Sequence of chain 1.D:
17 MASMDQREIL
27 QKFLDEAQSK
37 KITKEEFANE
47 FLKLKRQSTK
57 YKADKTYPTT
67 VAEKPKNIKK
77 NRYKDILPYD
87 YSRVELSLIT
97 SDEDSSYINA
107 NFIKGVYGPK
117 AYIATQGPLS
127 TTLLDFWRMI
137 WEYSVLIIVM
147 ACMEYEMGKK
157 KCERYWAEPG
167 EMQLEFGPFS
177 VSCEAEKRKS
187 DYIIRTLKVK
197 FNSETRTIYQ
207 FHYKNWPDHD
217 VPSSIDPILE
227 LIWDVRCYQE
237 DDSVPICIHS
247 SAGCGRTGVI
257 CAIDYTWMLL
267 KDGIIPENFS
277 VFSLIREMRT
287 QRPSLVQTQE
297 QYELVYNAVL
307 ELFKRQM

A small-molecule ligand and the protein it binds are described below.
Small molecule (SMILES): CC(C)C[C@H](NC(=O)[C@H](CC(=O)O)NC(=O)[C@H](CC(=O)O)NC(=O)[C@H](Cc1ccc(OP(=O)(O)O)cc1)NC(=O)[C@H](CCC(=O)O)NC(=O)[C@H](CCC(=O)O)NC(=O)CNC(=O)[C@@H](N)Cc1ccc(O)cc1)C(=O)N[C@@H](Cc1ccc(O)cc1)C(=O)O

Binding-site contacts:
Ligand atom O3P contacts residue ARG252 of chain 1.D at 3.1 Å (salt-bridge).
Ligand atom CD1 contacts residue ALA248 of chain 1.D at 3.5 Å (hydrophobic).
Ligand atom OXT contacts residue MET153 of chain 1.D at 3.6 Å.
Ligand atom O3P contacts residue ALA248 of chain 1.D at 3.1 Å (h-bond).
Ligand atom OE2 contacts residue LYS80 of chain 1.D at 3.6 Å.
Ligand atom CZ contacts residue ARG78 of chain 1.D at 3.1 Å.
Ligand atom N contacts residue ASP81 of chain 1.D at 2.8 Å (salt-bridge).
Ligand atom O contacts residue LYS80 of chain 1.D at 2.5 Å (salt-bridge).
Ligand atom CD2 contacts residue GLN293 of chain 1.D at 3.6 Å.
Ligand atom O2P contacts residue SER246 of chain 1.D at 2.9 Å (h-bond).
Ligand atom O2P contacts residue GLY251 of chain 1.D at 2.7 Å (h-bond).
Ligand atom O2P contacts residue CYS250 of chain 1.D at 3.0 Å (h-bond).
Ligand atom C contacts residue ASP81 of chain 1.D at 3.4 Å.
Ligand atom CB contacts residue MET153 of chain 1.D at 3.1 Å (hydrophobic).
Ligand atom CD1 contacts residue TYR79 of chain 1.D at 3.5 Å (hydrophobic).
Ligand atom CB contacts residue ILE82 of chain 1.D at 3.5 Å (hydrophobic).
Ligand atom OH contacts residue TYR79 of chain 1.D at 2.7 Å (h-bond).
Ligand atom CA contacts residue ASP81 of chain 1.D at 3.0 Å.
Ligand atom O1P contacts residue ARG252 of chain 1.D at 2.5 Å (salt-bridge).
Ligand atom CD1 contacts residue ARG78 of chain 1.D at 2.8 Å.
Ligand atom CD2 contacts residue ALA248 of chain 1.D at 3.6 Å (hydrophobic).
Ligand atom O contacts residue TYR79 of chain 1.D at 3.5 Å.
Ligand atom O3P contacts residue SER247 of chain 1.D at 2.9 Å (h-bond).
Ligand atom O3P contacts residue SER246 of chain 1.D at 3.2 Å (h-bond).
Ligand atom OE2 contacts residue ASP81 of chain 1.D at 3.3 Å.
Ligand atom N contacts residue ASP81 of chain 1.D at 3.6 Å (salt-bridge).
Ligand atom CB contacts residue TYR79 of chain 1.D at 3.6 Å (hydrophobic).
Ligand atom CD2 contacts residue ARG78 of chain 1.D at 3.6 Å.
Ligand atom O2P contacts residue ARG252 of chain 1.D at 3.6 Å.
Ligand atom CA contacts residue ARG78 of chain 1.D at 3.0 Å.
Ligand atom CE2 contacts residue ARG78 of chain 1.D at 2.7 Å.
Ligand atom C contacts residue LYS80 of chain 1.D at 3.2 Å.
Ligand atom OD2 contacts residue GLN293 of chain 1.D at 3.0 Å (h-bond).
Ligand atom CE1 contacts residue ARG78 of chain 1.D at 3.1 Å.
Ligand atom N contacts residue ARG78 of chain 1.D at 3.2 Å (salt-bridge).
Ligand atom P contacts residue SER246 of chain 1.D at 3.5 Å.
Ligand atom CE1 contacts residue TYR79 of chain 1.D at 3.2 Å (hydrophobic).
Ligand atom CG contacts residue ALA248 of chain 1.D at 3.5 Å (hydrophobic).
Ligand atom OH contacts residue ARG78 of chain 1.D at 3.1 Å (salt-bridge).
Ligand atom N contacts residue ASP81 of chain 1.D at 3.2 Å (salt-bridge).